Binding-site contacts:
Ligand atom C1 contacts residue GLU186 of chain 1.B at 3.9 Å.
Ligand atom C5 contacts residue SER127 of chain 1.B at 4.0 Å.
Ligand atom O2 contacts residue GLU186 of chain 1.B at 3.7 Å.
Ligand atom C2 contacts residue TRP128 of chain 1.B at 2.5 Å (hydrophobic).
Ligand atom O5 contacts residue TRP128 of chain 1.B at 2.5 Å.
Ligand atom O5 contacts residue SER127 of chain 1.B at 4.0 Å.
Ligand atom O2 contacts residue TRP128 of chain 1.B at 3.0 Å.
Ligand atom C3 contacts residue TRP128 of chain 1.B at 3.9 Å (hydrophobic).
Ligand atom C4 contacts residue TRP128 of chain 1.B at 4.3 Å (hydrophobic).
Ligand atom O6 contacts residue GLY126 of chain 1.B at 3.7 Å.
Ligand atom O3 contacts residue GLU186 of chain 1.B at 4.1 Å.
Ligand atom O2 contacts residue GLU187 of chain 1.B at 4.1 Å.
Ligand atom C5 contacts residue TRP128 of chain 1.B at 3.9 Å (hydrophobic).
Ligand atom O6 contacts residue SER127 of chain 1.B at 4.0 Å.
Ligand atom C1 contacts residue TRP128 of chain 1.B at 1.5 Å (hydrophobic).
Ligand atom C2 contacts residue GLU186 of chain 1.B at 4.5 Å.
Ligand atom O4 contacts residue TRP128 of chain 1.B at 4.3 Å.
Ligand atom O4 contacts residue ARG151 of chain 1.B at 4.3 Å.
Ligand atom O2 contacts residue LEU188 of chain 1.B at 3.8 Å.

The protein below binds the small molecule below.
Small molecule (SMILES): OC[C@H]1O[C@H](O)[C@@H](O)[C@@H](O)[C@@H]1O

Sequence of chain 1.B:
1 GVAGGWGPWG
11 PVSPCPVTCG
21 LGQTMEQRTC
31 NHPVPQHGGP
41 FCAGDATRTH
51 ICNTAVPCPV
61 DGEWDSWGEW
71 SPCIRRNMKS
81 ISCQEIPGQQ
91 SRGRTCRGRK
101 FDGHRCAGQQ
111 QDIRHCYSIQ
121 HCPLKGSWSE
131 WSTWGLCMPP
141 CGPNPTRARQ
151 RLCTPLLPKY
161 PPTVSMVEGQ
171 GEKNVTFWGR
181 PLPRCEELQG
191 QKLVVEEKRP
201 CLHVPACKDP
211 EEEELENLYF